The small molecule below binds the protein below.
Small molecule (SMILES): CCc1nc(N)nc(N)c1C#CCc1cc(-c2ccc(C(=O)O)cc2)ccc1OC

Binding-site contacts:
Ligand atom C5 contacts residue PHE31 of chain 1.D at 3.6 Å (hydrophobic).
Ligand atom C4 contacts residue NDP1 of chain 1.K at 3.4 Å.
Ligand atom CAK contacts residue NDP1 of chain 1.K at 3.5 Å.
Ligand atom N3 contacts residue ILE5 of chain 1.D at 3.4 Å (h-bond).
Ligand atom C5 contacts residue NDP1 of chain 1.K at 3.6 Å.
Ligand atom NAI contacts residue ILE94 of chain 1.D at 2.9 Å (h-bond).
Ligand atom CBA contacts residue LEU57 of chain 1.D at 3.5 Å (hydrophobic).
Ligand atom NAI contacts residue TYR100 of chain 1.D at 3.2 Å (h-bond).
Ligand atom C2 contacts residue ALA7 of chain 1.D at 3.7 Å (hydrophobic).
Ligand atom N1 contacts residue ASP27 of chain 1.D at 2.7 Å (salt-bridge).
Ligand atom CAU contacts residue LEU50 of chain 1.D at 3.7 Å (hydrophobic).
Ligand atom CAS contacts residue PRO51 of chain 1.D at 3.6 Å (hydrophobic).
Ligand atom CAZ contacts residue PHE31 of chain 1.D at 3.5 Å (hydrophobic).
Ligand atom C4 contacts residue ILE5 of chain 1.D at 3.6 Å (hydrophobic).
Ligand atom CAR contacts residue PRO51 of chain 1.D at 3.5 Å (hydrophobic).
Ligand atom OAP contacts residue ILE20 of chain 1.D at 3.4 Å.
Ligand atom N3 contacts residue TRP6 of chain 1.D at 3.3 Å.
Ligand atom OBC contacts residue ARG32 of chain 1.D at 3.5 Å (salt-bridge).
Ligand atom CAQ contacts residue ASP19 of chain 1.D at 3.7 Å.
Ligand atom CAA contacts residue ASP27 of chain 1.D at 3.4 Å.
Ligand atom NAI contacts residue NDP1 of chain 1.K at 3.6 Å.
Ligand atom CBA contacts residue PHE31 of chain 1.D at 3.4 Å (hydrophobic).
Ligand atom NAI contacts residue ILE5 of chain 1.D at 2.9 Å (h-bond).
Ligand atom CAZ contacts residue LEU57 of chain 1.D at 3.5 Å (hydrophobic).
Ligand atom C4 contacts residue PHE31 of chain 1.D at 3.4 Å (hydrophobic).
Ligand atom OBD contacts residue ARG32 of chain 1.D at 3.5 Å.
Ligand atom NAF contacts residue ALA7 of chain 1.D at 3.7 Å.
Ligand atom NAF contacts residue TRP6 of chain 1.D at 3.5 Å.
Ligand atom CAN contacts residue LEU50 of chain 1.D at 3.6 Å (hydrophobic).
Ligand atom CAX contacts residue GLN28 of chain 1.D at 3.3 Å.
Ligand atom NAI contacts residue PHE31 of chain 1.D at 3.5 Å.
Ligand atom NAF contacts residue ASP27 of chain 1.D at 2.8 Å (salt-bridge).
Ligand atom CAQ contacts residue SER49 of chain 1.D at 3.4 Å.
Ligand atom CAL contacts residue NDP1 of chain 1.K at 3.6 Å.
Ligand atom N3 contacts residue NDP1 of chain 1.K at 3.7 Å.
Ligand atom OBD contacts residue ARG60 of chain 1.D at 3.1 Å (salt-bridge).
Ligand atom N3 contacts residue PHE31 of chain 1.D at 3.5 Å.
Ligand atom C2 contacts residue ASP27 of chain 1.D at 3.5 Å.
Ligand atom C6 contacts residue ASP27 of chain 1.D at 3.5 Å.
Ligand atom CAB contacts residue ASP27 of chain 1.D at 3.5 Å.

Sequence of chain 1.D:
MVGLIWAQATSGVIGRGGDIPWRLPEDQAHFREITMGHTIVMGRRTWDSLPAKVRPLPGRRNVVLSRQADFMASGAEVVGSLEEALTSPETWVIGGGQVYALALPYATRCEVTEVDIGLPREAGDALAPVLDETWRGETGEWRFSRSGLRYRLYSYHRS